The protein below binds the small molecule below.
Small molecule (SMILES): CC(=O)N[C@@H]1[C@@H](O)[C@H](O)[C@@H](CO)O[C@H]1O

Sequence of chain 1.D:
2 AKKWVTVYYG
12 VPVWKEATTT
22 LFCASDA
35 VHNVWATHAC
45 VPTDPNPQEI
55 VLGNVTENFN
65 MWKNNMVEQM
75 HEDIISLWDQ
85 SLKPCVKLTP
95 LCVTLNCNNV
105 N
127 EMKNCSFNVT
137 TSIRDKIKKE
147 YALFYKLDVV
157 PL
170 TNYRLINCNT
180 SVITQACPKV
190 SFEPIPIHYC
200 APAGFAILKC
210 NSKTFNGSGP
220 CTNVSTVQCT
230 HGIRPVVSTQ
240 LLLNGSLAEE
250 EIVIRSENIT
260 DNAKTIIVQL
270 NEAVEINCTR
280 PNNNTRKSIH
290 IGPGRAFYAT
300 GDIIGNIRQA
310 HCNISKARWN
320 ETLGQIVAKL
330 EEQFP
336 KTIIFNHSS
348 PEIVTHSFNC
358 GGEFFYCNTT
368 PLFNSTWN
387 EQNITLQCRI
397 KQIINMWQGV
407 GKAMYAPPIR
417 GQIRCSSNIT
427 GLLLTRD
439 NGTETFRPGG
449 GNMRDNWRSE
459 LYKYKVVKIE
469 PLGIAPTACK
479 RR

Binding-site contacts:
Ligand atom C8 contacts residue ASN215 of chain 1.D at 3.4 Å.
Ligand atom N2 contacts residue SER217 of chain 1.D at 3.9 Å.
Ligand atom C5 contacts residue ASN215 of chain 1.D at 3.7 Å.
Ligand atom C8 contacts residue SER255 of chain 1.D at 3.3 Å.
Ligand atom C3 contacts residue SER217 of chain 1.D at 4.3 Å.
Ligand atom O5 contacts residue SER217 of chain 1.D at 4.0 Å.
Ligand atom N2 contacts residue ASN215 of chain 1.D at 2.4 Å (h-bond).
Ligand atom C3 contacts residue ASN215 of chain 1.D at 3.8 Å.
Ligand atom C7 contacts residue ASN215 of chain 1.D at 3.1 Å.
Ligand atom C8 contacts residue GLU256 of chain 1.D at 4.0 Å.
Ligand atom C4 contacts residue ASN215 of chain 1.D at 4.2 Å.
Ligand atom C1 contacts residue SER217 of chain 1.D at 3.5 Å.
Ligand atom C5 contacts residue SER217 of chain 1.D at 4.3 Å.
Ligand atom O7 contacts residue ASN215 of chain 1.D at 4.0 Å.
Ligand atom O7 contacts residue GLN332 of chain 1.D at 3.8 Å.
Ligand atom C2 contacts residue ASN215 of chain 1.D at 2.5 Å.
Ligand atom C1 contacts residue ASN215 of chain 1.D at 1.4 Å.
Ligand atom O5 contacts residue ASN215 of chain 1.D at 2.4 Å (h-bond).
Ligand atom C2 contacts residue SER217 of chain 1.D at 4.4 Å.